Sequence of chain 1.P:
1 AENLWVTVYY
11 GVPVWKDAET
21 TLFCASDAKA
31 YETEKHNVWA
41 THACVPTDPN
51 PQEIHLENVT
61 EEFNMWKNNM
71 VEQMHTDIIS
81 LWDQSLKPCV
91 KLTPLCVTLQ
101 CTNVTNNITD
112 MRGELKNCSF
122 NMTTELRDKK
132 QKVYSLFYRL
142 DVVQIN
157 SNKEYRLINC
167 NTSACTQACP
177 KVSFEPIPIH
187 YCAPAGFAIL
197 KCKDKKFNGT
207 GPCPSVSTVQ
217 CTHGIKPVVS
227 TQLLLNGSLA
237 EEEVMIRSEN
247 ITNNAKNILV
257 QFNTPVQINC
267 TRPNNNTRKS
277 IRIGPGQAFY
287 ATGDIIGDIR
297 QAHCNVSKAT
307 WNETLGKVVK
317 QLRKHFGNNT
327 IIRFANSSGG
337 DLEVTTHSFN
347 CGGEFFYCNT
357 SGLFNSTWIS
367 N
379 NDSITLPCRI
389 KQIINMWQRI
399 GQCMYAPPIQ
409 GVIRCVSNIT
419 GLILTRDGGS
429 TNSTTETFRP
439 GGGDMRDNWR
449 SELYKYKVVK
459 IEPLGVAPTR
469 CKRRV

Binding-site contacts:
Ligand atom C8 contacts residue SER362 of chain 1.P at 4.4 Å.
Ligand atom C4 contacts residue ASN308 of chain 1.P at 4.3 Å.
Ligand atom C8 contacts residue ASN308 of chain 1.P at 4.3 Å.
Ligand atom O4 contacts residue TRP364 of chain 1.P at 4.4 Å.
Ligand atom O5 contacts residue ASN308 of chain 1.P at 2.5 Å (h-bond).
Ligand atom O7 contacts residue ASN308 of chain 1.P at 3.2 Å (h-bond).
Ligand atom C3 contacts residue ASN308 of chain 1.P at 3.8 Å.
Ligand atom C1 contacts residue ASN308 of chain 1.P at 1.4 Å.
Ligand atom C3 contacts residue TRP364 of chain 1.P at 4.3 Å (hydrophobic).
Ligand atom N2 contacts residue ASN308 of chain 1.P at 2.9 Å (h-bond).
Ligand atom C5 contacts residue ASN308 of chain 1.P at 3.7 Å.
Ligand atom C7 contacts residue ASN308 of chain 1.P at 3.2 Å.
Ligand atom C2 contacts residue ASN308 of chain 1.P at 2.6 Å.

A protein and the small-molecule ligand that binds it are described below.
Small molecule (SMILES): CC(=O)N[C@@H]1[C@@H](O)[C@H](O)[C@@H](CO)O[C@H]1O